Sequence of chain 13.E:
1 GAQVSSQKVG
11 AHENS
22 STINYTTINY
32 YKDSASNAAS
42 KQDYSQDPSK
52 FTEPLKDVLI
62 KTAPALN

Binding-site contacts:
Ligand atom CG2 contacts residue ALA2 of chain 13.E at 4.0 Å (hydrophobic).
Ligand atom CB contacts residue ALA2 of chain 13.E at 4.4 Å (hydrophobic).
Ligand atom CB contacts residue GLN3 of chain 13.E at 3.7 Å.
Ligand atom CA contacts residue ALA2 of chain 13.E at 3.3 Å (hydrophobic).
Ligand atom CG2 contacts residue VAL4 of chain 13.E at 3.4 Å (hydrophobic).
Ligand atom CD contacts residue VAL4 of chain 13.E at 3.6 Å (hydrophobic).
Ligand atom N contacts residue VAL4 of chain 13.E at 3.1 Å (h-bond).
Ligand atom C contacts residue VAL4 of chain 13.E at 4.0 Å (hydrophobic).
Ligand atom CA contacts residue GLN3 of chain 13.E at 4.5 Å.
Ligand atom CB contacts residue VAL4 of chain 13.E at 4.0 Å (hydrophobic).
Ligand atom CG1 contacts residue GLN3 of chain 13.E at 3.3 Å.
Ligand atom CB contacts residue GLN3 of chain 13.E at 4.0 Å.
Ligand atom C contacts residue GLN3 of chain 13.E at 3.9 Å.
Ligand atom CG contacts residue VAL4 of chain 13.E at 4.4 Å (hydrophobic).
Ligand atom CA contacts residue VAL4 of chain 13.E at 4.1 Å (hydrophobic).
Ligand atom CG2 contacts residue GLN3 of chain 13.E at 3.5 Å.
Ligand atom CA contacts residue ALA2 of chain 13.E at 3.9 Å (hydrophobic).
Ligand atom CG2 contacts residue SER5 of chain 13.E at 3.4 Å.
Ligand atom O contacts residue ALA2 of chain 13.E at 4.0 Å.
Ligand atom N contacts residue GLN3 of chain 13.E at 4.5 Å.
Ligand atom C contacts residue VAL4 of chain 13.E at 3.5 Å (hydrophobic).
Ligand atom CG1 contacts residue ALA2 of chain 13.E at 4.5 Å (hydrophobic).
Ligand atom O contacts residue VAL4 of chain 13.E at 4.4 Å.
Ligand atom OG contacts residue GLN3 of chain 13.E at 3.3 Å (h-bond).
Ligand atom CA contacts residue VAL4 of chain 13.E at 3.3 Å (hydrophobic).
Ligand atom O contacts residue GLN3 of chain 13.E at 2.9 Å (h-bond).
Ligand atom OE1 contacts residue VAL4 of chain 13.E at 3.6 Å.
Ligand atom N contacts residue VAL4 of chain 13.E at 4.3 Å.
Ligand atom C contacts residue ALA2 of chain 13.E at 3.5 Å (hydrophobic).
Ligand atom OE1 contacts residue ASN25 of chain 13.E at 4.2 Å.
Ligand atom N contacts residue ALA2 of chain 13.E at 2.8 Å (h-bond).
Ligand atom CB contacts residue VAL4 of chain 13.E at 4.4 Å (hydrophobic).
Ligand atom C contacts residue ALA2 of chain 13.E at 4.0 Å (hydrophobic).
Ligand atom OE2 contacts residue VAL4 of chain 13.E at 3.7 Å.
Ligand atom O contacts residue VAL4 of chain 13.E at 3.2 Å (h-bond).
Ligand atom CB contacts residue ALA2 of chain 13.E at 3.3 Å (hydrophobic).

A protein and the small-molecule ligand that binds it are described below.
Small molecule (SMILES): CC[C@H](C)[C@H](N)C(=O)N[C@@H](CO)C(=O)N[C@@H](CCC(=O)O)C(=O)N[C@H](C=O)C(C)C